Binding-site contacts:
Ligand atom C5 contacts residue TRP627 of chain 4.A at 3.7 Å (hydrophobic).
Ligand atom C4 contacts residue ASN650 of chain 4.A at 4.2 Å.
Ligand atom N2 contacts residue ASN650 of chain 4.A at 3.4 Å (h-bond).
Ligand atom C7 contacts residue ASN650 of chain 4.A at 3.9 Å.
Ligand atom C5 contacts residue ASN650 of chain 4.A at 3.6 Å.
Ligand atom O5 contacts residue TRP627 of chain 4.A at 2.9 Å.
Ligand atom C3 contacts residue ASN650 of chain 4.A at 3.6 Å.
Ligand atom O7 contacts residue ASN650 of chain 4.A at 4.5 Å.
Ligand atom O5 contacts residue ASN650 of chain 4.A at 2.4 Å (h-bond).
Ligand atom C8 contacts residue ASN650 of chain 4.A at 4.2 Å.
Ligand atom O3 contacts residue ASN650 of chain 4.A at 3.8 Å.
Ligand atom C6 contacts residue TRP627 of chain 4.A at 4.0 Å (hydrophobic).
Ligand atom C1 contacts residue TRP627 of chain 4.A at 3.3 Å (hydrophobic).
Ligand atom O7 contacts residue ASP682 of chain 4.A at 4.2 Å.
Ligand atom C1 contacts residue ASN650 of chain 4.A at 1.4 Å.
Ligand atom O7 contacts residue PRO681 of chain 4.A at 4.0 Å.
Ligand atom C2 contacts residue ASN650 of chain 4.A at 2.5 Å.

This protein binds this small molecule.
Small molecule (SMILES): CC(=O)N[C@@H]1[C@@H](O)[C@H](O)[C@@H](CO)O[C@H]1O

Sequence of chain 4.A:
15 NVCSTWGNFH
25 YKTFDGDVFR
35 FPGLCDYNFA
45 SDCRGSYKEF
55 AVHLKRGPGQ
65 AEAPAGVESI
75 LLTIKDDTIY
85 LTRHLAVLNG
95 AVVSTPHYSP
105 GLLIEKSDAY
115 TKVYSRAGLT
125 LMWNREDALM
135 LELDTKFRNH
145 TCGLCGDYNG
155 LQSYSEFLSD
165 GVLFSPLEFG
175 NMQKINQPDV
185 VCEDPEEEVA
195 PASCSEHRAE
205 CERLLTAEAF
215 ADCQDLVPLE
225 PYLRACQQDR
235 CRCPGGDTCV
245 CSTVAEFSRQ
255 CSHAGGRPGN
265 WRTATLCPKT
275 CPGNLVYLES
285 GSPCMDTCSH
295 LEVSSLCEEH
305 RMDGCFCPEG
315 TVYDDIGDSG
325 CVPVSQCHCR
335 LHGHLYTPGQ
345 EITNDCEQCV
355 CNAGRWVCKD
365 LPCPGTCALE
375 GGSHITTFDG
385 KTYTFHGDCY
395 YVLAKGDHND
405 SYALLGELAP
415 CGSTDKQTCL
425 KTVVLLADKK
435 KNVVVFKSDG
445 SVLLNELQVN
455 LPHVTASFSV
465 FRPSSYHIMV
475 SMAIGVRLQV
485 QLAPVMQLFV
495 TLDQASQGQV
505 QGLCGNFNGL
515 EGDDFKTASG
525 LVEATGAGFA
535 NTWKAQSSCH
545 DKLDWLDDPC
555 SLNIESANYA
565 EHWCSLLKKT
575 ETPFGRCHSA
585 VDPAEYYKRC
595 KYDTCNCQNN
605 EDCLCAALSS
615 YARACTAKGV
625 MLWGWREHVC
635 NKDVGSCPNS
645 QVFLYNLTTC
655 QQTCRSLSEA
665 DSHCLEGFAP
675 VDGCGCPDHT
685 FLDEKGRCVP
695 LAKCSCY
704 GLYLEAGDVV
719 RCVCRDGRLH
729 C